A protein and the small-molecule ligand that binds it are described below.
Small molecule (SMILES): COc1cccc2[nH]c(C(=O)N[C@@H](CC(C)C)C(=O)N[C@@H](C[C@@H]3CCNC3=O)[C@H](O)CO)cc12

Binding-site contacts:
Ligand atom C26 contacts residue CYS143 of chain 1.A at 3.4 Å (hydrophobic).
Ligand atom C10 contacts residue GLN187 of chain 1.A at 3.6 Å.
Ligand atom C36 contacts residue CYS143 of chain 1.A at 2.4 Å (hydrophobic).
Ligand atom C6 contacts residue GLU164 of chain 1.A at 3.7 Å.
Ligand atom C19 contacts residue GLN187 of chain 1.A at 3.2 Å.
Ligand atom C15 contacts residue GLN187 of chain 1.A at 3.5 Å.
Ligand atom C18 contacts residue GLN187 of chain 1.A at 3.1 Å.
Ligand atom C34 contacts residue CYS143 of chain 1.A at 1.8 Å (hydrophobic).
Ligand atom C36 contacts residue HIS39 of chain 1.A at 3.2 Å.
Ligand atom C24 contacts residue CYS143 of chain 1.A at 2.9 Å (hydrophobic).
Ligand atom N14 contacts residue GLN187 of chain 1.A at 2.9 Å (h-bond).
Ligand atom O35 contacts residue GLY141 of chain 1.A at 3.6 Å.
Ligand atom C17 contacts residue GLN187 of chain 1.A at 3.0 Å.
Ligand atom C29 contacts residue ASN140 of chain 1.A at 3.7 Å.
Ligand atom O13 contacts residue MET163 of chain 1.A at 3.2 Å.
Ligand atom C20 contacts residue ASP185 of chain 1.A at 3.6 Å.
Ligand atom N8 contacts residue GLU164 of chain 1.A at 2.7 Å (salt-bridge).
Ligand atom O37 contacts residue CYS143 of chain 1.A at 2.9 Å.
Ligand atom C21 contacts residue HIS162 of chain 1.A at 3.5 Å.
Ligand atom C15 contacts residue HIS162 of chain 1.A at 3.2 Å.
Ligand atom O35 contacts residue CYS143 of chain 1.A at 2.8 Å (h-bond).
Ligand atom C4 contacts residue ALA189 of chain 1.A at 3.6 Å (hydrophobic).
Ligand atom O33 contacts residue PHE138 of chain 1.A at 3.5 Å.
Ligand atom N31 contacts residue PHE138 of chain 1.A at 3.5 Å (h-bond).
Ligand atom N31 contacts residue GLU164 of chain 1.A at 2.9 Å (salt-bridge).
Ligand atom O2 contacts residue GLN187 of chain 1.A at 3.0 Å (h-bond).
Ligand atom O37 contacts residue LEU25 of chain 1.A at 3.5 Å.
Ligand atom O33 contacts residue GLU164 of chain 1.A at 3.4 Å.
Ligand atom C1 contacts residue GLN187 of chain 1.A at 3.2 Å.
Ligand atom O2 contacts residue THR188 of chain 1.A at 3.3 Å (h-bond).
Ligand atom O37 contacts residue HIS39 of chain 1.A at 2.4 Å (h-bond).
Ligand atom C32 contacts residue GLU164 of chain 1.A at 3.3 Å.
Ligand atom O35 contacts residue SER142 of chain 1.A at 3.5 Å (h-bond).
Ligand atom C7 contacts residue GLU164 of chain 1.A at 3.5 Å.
Ligand atom N23 contacts residue HIS162 of chain 1.A at 2.9 Å (h-bond).
Ligand atom C32 contacts residue HIS161 of chain 1.A at 3.4 Å.
Ligand atom O13 contacts residue GLU164 of chain 1.A at 2.9 Å (salt-bridge).
Ligand atom O33 contacts residue HIS170 of chain 1.A at 3.4 Å.
Ligand atom N23 contacts residue CYS143 of chain 1.A at 3.0 Å (h-bond).
Ligand atom O33 contacts residue HIS161 of chain 1.A at 2.4 Å (h-bond).

Sequence of chain 1.A:
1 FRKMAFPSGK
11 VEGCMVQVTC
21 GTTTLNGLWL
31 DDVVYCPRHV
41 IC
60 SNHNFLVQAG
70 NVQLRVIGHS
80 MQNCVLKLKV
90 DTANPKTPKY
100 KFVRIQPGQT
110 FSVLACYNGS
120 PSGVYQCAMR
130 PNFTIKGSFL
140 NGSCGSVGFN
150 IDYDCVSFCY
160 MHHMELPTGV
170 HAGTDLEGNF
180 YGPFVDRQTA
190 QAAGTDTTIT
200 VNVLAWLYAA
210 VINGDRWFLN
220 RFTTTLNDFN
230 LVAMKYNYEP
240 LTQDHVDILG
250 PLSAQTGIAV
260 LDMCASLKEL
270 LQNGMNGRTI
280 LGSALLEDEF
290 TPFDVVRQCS